The small molecule below binds the protein below.
Small molecule (SMILES): CC(=O)N[C@H]1[C@H](O[C@H]2[C@H](O)[C@@H](NC(C)=O)CO[C@@H]2CO)O[C@H](CO)[C@@H](O[C@@H]2O[C@H](CO[C@H]3O[C@H](CO[C@H]4O[C@H](CO)[C@@H](O)[C@H](O)[C@@H]4O)[C@@H](O)[C@H](O[C@H]4O[C@H](CO)[C@@H](O)[C@H](O)[C@@H]4O)[C@@H]3O)[C@@H](O)[C@H](O[C@H]3O[C@H](CO)[C@@H](O)[C@H](O)[C@@H]3O[C@H]3O[C@H](CO)[C@@H](O)[C@H](O)[C@@H]3O[C@H]3O[C@H](CO)[C@@H](O)[C@H](O)[C@@H]3O)[C@@H]2O)[C@@H]1O

Sequence of chain 1.A:
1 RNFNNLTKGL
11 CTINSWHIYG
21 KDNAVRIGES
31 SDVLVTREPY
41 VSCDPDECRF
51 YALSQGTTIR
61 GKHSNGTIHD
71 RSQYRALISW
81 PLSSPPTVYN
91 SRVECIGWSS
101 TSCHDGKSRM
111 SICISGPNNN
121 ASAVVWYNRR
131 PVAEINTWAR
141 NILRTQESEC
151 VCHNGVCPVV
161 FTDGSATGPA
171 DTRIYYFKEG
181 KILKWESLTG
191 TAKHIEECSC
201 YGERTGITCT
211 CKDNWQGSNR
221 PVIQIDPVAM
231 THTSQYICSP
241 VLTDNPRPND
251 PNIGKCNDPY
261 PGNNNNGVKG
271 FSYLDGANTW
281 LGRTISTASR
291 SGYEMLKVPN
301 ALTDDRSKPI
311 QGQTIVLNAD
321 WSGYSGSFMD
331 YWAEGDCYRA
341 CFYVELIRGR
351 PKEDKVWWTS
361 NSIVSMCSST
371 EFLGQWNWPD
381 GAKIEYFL

Sequence of chain 3.A:
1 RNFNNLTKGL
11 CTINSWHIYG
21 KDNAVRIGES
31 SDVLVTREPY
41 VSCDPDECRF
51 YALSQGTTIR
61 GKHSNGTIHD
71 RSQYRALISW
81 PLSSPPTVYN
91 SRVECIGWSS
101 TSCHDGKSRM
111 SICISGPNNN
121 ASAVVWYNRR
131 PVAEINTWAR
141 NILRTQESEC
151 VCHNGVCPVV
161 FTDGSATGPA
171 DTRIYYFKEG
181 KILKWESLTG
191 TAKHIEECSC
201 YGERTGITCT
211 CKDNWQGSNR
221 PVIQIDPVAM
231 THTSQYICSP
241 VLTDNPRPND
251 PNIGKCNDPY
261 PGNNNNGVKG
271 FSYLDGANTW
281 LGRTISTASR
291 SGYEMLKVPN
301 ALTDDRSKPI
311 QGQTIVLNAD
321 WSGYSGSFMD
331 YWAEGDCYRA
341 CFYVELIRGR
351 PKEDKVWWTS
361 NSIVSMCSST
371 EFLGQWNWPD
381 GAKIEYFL

Binding-site contacts:
Ligand atom C1 contacts residue ASN120 of chain 1.A at 1.4 Å.
Ligand atom O3 contacts residue ARG283 of chain 3.A at 2.8 Å (salt-bridge).
Ligand atom C3 contacts residue GLU294 of chain 3.A at 3.3 Å.
Ligand atom C6 contacts residue ILE310 of chain 3.A at 3.6 Å (hydrophobic).
Ligand atom O6 contacts residue ASP250 of chain 3.A at 2.6 Å (salt-bridge).
Ligand atom O5 contacts residue GLY312 of chain 3.A at 3.6 Å.
Ligand atom O5 contacts residue ARG283 of chain 3.A at 3.3 Å (salt-bridge).
Ligand atom N2 contacts residue ASN120 of chain 1.A at 3.0 Å (h-bond).
Ligand atom O4 contacts residue ARG247 of chain 3.A at 3.1 Å (salt-bridge).
Ligand atom O3 contacts residue ASP250 of chain 3.A at 3.1 Å (salt-bridge).
Ligand atom C6 contacts residue LEU373 of chain 3.A at 3.3 Å (hydrophobic).
Ligand atom C3 contacts residue GLY312 of chain 3.A at 3.2 Å.
Ligand atom O6 contacts residue ILE310 of chain 3.A at 3.4 Å (h-bond).
Ligand atom O3 contacts residue GLN311 of chain 3.A at 3.3 Å.
Ligand atom C5 contacts residue ASN120 of chain 1.A at 3.6 Å.
Ligand atom O2 contacts residue ASN249 of chain 3.A at 3.2 Å (h-bond).
Ligand atom C6 contacts residue ILE285 of chain 3.A at 3.4 Å (hydrophobic).
Ligand atom O4 contacts residue ARG283 of chain 3.A at 3.6 Å.
Ligand atom C8 contacts residue ASN119 of chain 1.A at 3.7 Å.
Ligand atom C5 contacts residue ARG283 of chain 3.A at 3.5 Å.
Ligand atom O4 contacts residue THR287 of chain 3.A at 3.3 Å.
Ligand atom C2 contacts residue ASN120 of chain 1.A at 2.5 Å.
Ligand atom C6 contacts residue GLN311 of chain 3.A at 3.7 Å.
Ligand atom C6 contacts residue PRO309 of chain 3.A at 3.5 Å (hydrophobic).
Ligand atom O3 contacts residue LEU296 of chain 3.A at 3.7 Å.
Ligand atom O5 contacts residue ASP250 of chain 3.A at 3.7 Å.
Ligand atom O4 contacts residue GLU294 of chain 3.A at 2.6 Å (salt-bridge).
Ligand atom O6 contacts residue ILE285 of chain 3.A at 2.7 Å (h-bond).
Ligand atom O5 contacts residue ASN120 of chain 1.A at 2.3 Å (h-bond).
Ligand atom O6 contacts residue GLN375 of chain 3.A at 3.3 Å.
Ligand atom O5 contacts residue GLY374 of chain 3.A at 3.3 Å.
Ligand atom C7 contacts residue ASN120 of chain 1.A at 3.6 Å.
Ligand atom O3 contacts residue GLU294 of chain 3.A at 2.6 Å (salt-bridge).
Ligand atom O5 contacts residue GLN375 of chain 3.A at 3.3 Å (h-bond).
Ligand atom C5 contacts residue ILE310 of chain 3.A at 3.6 Å (hydrophobic).
Ligand atom O2 contacts residue GLY312 of chain 3.A at 3.1 Å.
Ligand atom C4 contacts residue GLU294 of chain 3.A at 3.5 Å.
Ligand atom O3 contacts residue GLY312 of chain 3.A at 3.0 Å (h-bond).
Ligand atom O2 contacts residue LEU296 of chain 3.A at 3.6 Å.
Ligand atom O3 contacts residue ASN249 of chain 3.A at 2.8 Å (h-bond).